Binding-site contacts:
Ligand atom C1 contacts residue HIS1103 of chain 1.C at 4.4 Å.
Ligand atom C5 contacts residue HIS1103 of chain 1.C at 3.3 Å.
Ligand atom O5 contacts residue ASN1100 of chain 1.C at 2.4 Å (h-bond).
Ligand atom O7 contacts residue ASN1100 of chain 1.C at 3.7 Å.
Ligand atom C5 contacts residue ASN1100 of chain 1.C at 3.7 Å.
Ligand atom C8 contacts residue ASN1100 of chain 1.C at 3.9 Å.
Ligand atom O7 contacts residue HIS1103 of chain 1.C at 3.5 Å.
Ligand atom N2 contacts residue ASN1100 of chain 1.C at 2.9 Å (h-bond).
Ligand atom O5 contacts residue HIS1103 of chain 1.C at 4.2 Å.
Ligand atom N2 contacts residue THR1102 of chain 1.C at 3.6 Å (h-bond).
Ligand atom C1 contacts residue ASN1100 of chain 1.C at 1.4 Å.
Ligand atom C3 contacts residue THR1102 of chain 1.C at 4.1 Å.
Ligand atom C1 contacts residue THR1102 of chain 1.C at 4.1 Å.
Ligand atom C5 contacts residue PHE1105 of chain 1.C at 4.2 Å (hydrophobic).
Ligand atom C4 contacts residue ASN1100 of chain 1.C at 4.2 Å.
Ligand atom C6 contacts residue PHE1105 of chain 1.C at 3.7 Å (hydrophobic).
Ligand atom C8 contacts residue HIS1103 of chain 1.C at 4.2 Å.
Ligand atom O6 contacts residue PHE1105 of chain 1.C at 4.4 Å.
Ligand atom C2 contacts residue THR1102 of chain 1.C at 4.1 Å.
Ligand atom C2 contacts residue ASN1100 of chain 1.C at 2.5 Å.
Ligand atom C3 contacts residue ASN1100 of chain 1.C at 3.8 Å.
Ligand atom C3 contacts residue HIS1103 of chain 1.C at 4.3 Å.
Ligand atom C4 contacts residue HIS1103 of chain 1.C at 4.0 Å.
Ligand atom C7 contacts residue HIS1103 of chain 1.C at 3.8 Å.
Ligand atom C6 contacts residue HIS1103 of chain 1.C at 3.9 Å.
Ligand atom C7 contacts residue ASN1100 of chain 1.C at 3.5 Å.
Ligand atom O4 contacts residue HIS1103 of chain 1.C at 3.7 Å.
Ligand atom O5 contacts residue PHE1105 of chain 1.C at 3.9 Å.

The small molecule below binds the protein below.
Small molecule (SMILES): CC(=O)N[C@H]1[C@H](O[C@H]2[C@H](O)[C@@H](NC(C)=O)CO[C@@H]2CO)O[C@H](CO)[C@@H](O)[C@@H]1O

Sequence of chain 1.C:
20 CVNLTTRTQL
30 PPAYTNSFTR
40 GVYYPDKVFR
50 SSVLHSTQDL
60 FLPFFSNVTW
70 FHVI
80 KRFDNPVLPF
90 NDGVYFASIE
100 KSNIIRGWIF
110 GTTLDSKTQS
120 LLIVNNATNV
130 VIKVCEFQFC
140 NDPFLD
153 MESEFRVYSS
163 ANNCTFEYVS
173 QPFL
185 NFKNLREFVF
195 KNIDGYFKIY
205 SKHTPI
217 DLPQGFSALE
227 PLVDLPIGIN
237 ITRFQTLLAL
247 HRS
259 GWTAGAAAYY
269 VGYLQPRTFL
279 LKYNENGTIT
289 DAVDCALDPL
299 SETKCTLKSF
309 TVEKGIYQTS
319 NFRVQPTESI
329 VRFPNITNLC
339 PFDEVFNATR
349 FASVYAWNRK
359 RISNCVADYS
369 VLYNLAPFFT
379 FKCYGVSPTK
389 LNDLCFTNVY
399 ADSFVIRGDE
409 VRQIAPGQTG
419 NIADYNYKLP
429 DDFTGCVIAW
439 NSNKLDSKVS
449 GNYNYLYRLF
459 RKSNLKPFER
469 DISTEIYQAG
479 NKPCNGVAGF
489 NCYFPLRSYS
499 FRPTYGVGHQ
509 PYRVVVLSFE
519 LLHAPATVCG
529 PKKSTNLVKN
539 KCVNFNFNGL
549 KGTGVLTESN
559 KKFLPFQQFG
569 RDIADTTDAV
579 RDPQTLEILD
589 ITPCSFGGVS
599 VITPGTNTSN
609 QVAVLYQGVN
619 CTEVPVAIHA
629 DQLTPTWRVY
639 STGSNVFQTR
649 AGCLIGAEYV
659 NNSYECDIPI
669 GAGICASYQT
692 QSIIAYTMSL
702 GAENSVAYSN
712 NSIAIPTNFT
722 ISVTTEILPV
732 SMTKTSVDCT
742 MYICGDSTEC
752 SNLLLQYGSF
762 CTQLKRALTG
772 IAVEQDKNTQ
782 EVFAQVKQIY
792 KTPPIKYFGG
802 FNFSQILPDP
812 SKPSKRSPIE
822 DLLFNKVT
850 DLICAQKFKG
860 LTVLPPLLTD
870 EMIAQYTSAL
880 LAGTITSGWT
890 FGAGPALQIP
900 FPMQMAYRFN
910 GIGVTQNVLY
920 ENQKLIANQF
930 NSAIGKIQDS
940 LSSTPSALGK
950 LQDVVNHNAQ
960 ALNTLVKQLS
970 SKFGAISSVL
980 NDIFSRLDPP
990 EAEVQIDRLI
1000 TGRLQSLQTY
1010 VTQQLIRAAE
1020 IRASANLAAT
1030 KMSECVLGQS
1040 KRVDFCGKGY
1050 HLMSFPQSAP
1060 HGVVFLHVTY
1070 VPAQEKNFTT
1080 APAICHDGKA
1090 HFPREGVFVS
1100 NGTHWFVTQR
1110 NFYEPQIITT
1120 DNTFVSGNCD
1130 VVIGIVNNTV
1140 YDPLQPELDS